This small molecule binds to this protein.
Small molecule (SMILES): CC[C@H](C)[C@H](NC(=O)[C@H](Cc1ccccc1)NC(=O)[C@H](CC(N)=O)NC(=O)[C@H](Cc1ccc(O)cc1)NC(=O)[C@@H](N)CC(N)=O)C(=O)N[C@@H](CC(N)=O)C(=O)N[C@@H](CC(N)=O)C(=O)N[C@@H](CC(N)=O)C(=O)N[C@H](C=O)[C@@H](C)O

Sequence of chain 1.B:
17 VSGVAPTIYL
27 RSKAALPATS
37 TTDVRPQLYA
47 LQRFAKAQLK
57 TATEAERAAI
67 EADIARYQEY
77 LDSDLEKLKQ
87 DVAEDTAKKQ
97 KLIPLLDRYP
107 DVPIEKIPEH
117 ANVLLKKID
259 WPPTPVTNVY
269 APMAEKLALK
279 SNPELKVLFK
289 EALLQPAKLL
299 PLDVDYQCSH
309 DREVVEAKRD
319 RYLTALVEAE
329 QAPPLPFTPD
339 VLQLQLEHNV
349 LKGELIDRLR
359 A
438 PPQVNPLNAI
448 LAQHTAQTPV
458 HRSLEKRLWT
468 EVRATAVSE

Sequence of chain 1.A:
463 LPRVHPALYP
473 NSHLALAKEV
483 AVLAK

Sequence of chain 1.F:
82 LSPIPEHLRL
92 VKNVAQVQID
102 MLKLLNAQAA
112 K

Binding-site contacts:
Ligand atom CE1 contacts residue HIS88 of chain 1.F at 3.4 Å.
Ligand atom ND2 contacts residue GLU345 of chain 1.B at 3.6 Å (salt-bridge).
Ligand atom CG contacts residue GLU345 of chain 1.B at 3.6 Å.
Ligand atom CD2 contacts residue LEU91 of chain 1.F at 3.7 Å (hydrophobic).
Ligand atom OD1 contacts residue GLU345 of chain 1.B at 2.7 Å (salt-bridge).
Ligand atom CE1 contacts residue ARG356 of chain 1.B at 3.5 Å.
Ligand atom OD1 contacts residue PRO439 of chain 1.B at 2.7 Å (h-bond).
Ligand atom CE2 contacts residue THR262 of chain 1.B at 3.7 Å.
Ligand atom C contacts residue ARG356 of chain 1.B at 3.2 Å.
Ligand atom CE2 contacts residue LEU91 of chain 1.F at 3.7 Å (hydrophobic).
Ligand atom CD1 contacts residue HIS88 of chain 1.F at 3.2 Å.
Ligand atom CZ contacts residue HIS88 of chain 1.F at 3.6 Å.
Ligand atom CA contacts residue ARG356 of chain 1.B at 3.4 Å.
Ligand atom CD1 contacts residue ASN442 of chain 1.B at 3.5 Å.
Ligand atom CB contacts residue GLU345 of chain 1.B at 3.1 Å.
Ligand atom OH contacts residue THR262 of chain 1.B at 3.4 Å.
Ligand atom OD1 contacts residue GLN440 of chain 1.B at 3.5 Å.
Ligand atom ND2 contacts residue PRO439 of chain 1.B at 3.0 Å (h-bond).
Ligand atom CZ contacts residue ARG356 of chain 1.B at 3.2 Å.
Ligand atom CG2 contacts residue THR265 of chain 1.B at 3.3 Å.
Ligand atom CG contacts residue HIS88 of chain 1.F at 3.2 Å.
Ligand atom CZ contacts residue LEU353 of chain 1.B at 3.6 Å (hydrophobic).
Ligand atom CG2 contacts residue ASN442 of chain 1.B at 3.3 Å.
Ligand atom OD1 contacts residue PRO464 of chain 1.A at 3.8 Å.
Ligand atom OD1 contacts residue LEU444 of chain 1.B at 3.2 Å.
Ligand atom CE1 contacts residue LEU353 of chain 1.B at 3.7 Å (hydrophobic).
Ligand atom CG contacts residue LEU444 of chain 1.B at 3.5 Å (hydrophobic).
Ligand atom CE2 contacts residue ARG356 of chain 1.B at 3.6 Å.
Ligand atom ND2 contacts residue PRO438 of chain 1.B at 3.7 Å.
Ligand atom CD2 contacts residue HIS88 of chain 1.F at 3.4 Å.
Ligand atom CE1 contacts residue PRO438 of chain 1.B at 3.3 Å (hydrophobic).
Ligand atom OD1 contacts residue LEU342 of chain 1.B at 3.5 Å.
Ligand atom CB contacts residue ARG356 of chain 1.B at 3.7 Å.
Ligand atom CE2 contacts residue HIS88 of chain 1.F at 3.6 Å.
Ligand atom O contacts residue LEU349 of chain 1.B at 3.7 Å.
Ligand atom CG1 contacts residue ARG465 of chain 1.A at 3.5 Å.
Ligand atom CD1 contacts residue GLU352 of chain 1.B at 3.7 Å.
Ligand atom O contacts residue ARG356 of chain 1.B at 2.4 Å (salt-bridge).
Ligand atom O contacts residue ASN442 of chain 1.B at 3.5 Å (h-bond).
Ligand atom CD1 contacts residue PRO464 of chain 1.A at 3.5 Å (hydrophobic).